The protein below binds the small molecule below.
Small molecule (SMILES): CC(=O)N[C@@H]1[C@@H](O)[C@H](O)[C@@H](CO)O[C@H]1O

Binding-site contacts:
Ligand atom C1 contacts residue GLU109 of chain 1.A at 4.2 Å.
Ligand atom C5 contacts residue PHE189 of chain 1.A at 4.0 Å (hydrophobic).
Ligand atom O5 contacts residue TYR116 of chain 1.A at 3.5 Å.
Ligand atom O7 contacts residue LEU207 of chain 1.B at 4.0 Å.
Ligand atom O3 contacts residue NAG1 of chain 1.K at 3.4 Å (h-bond).
Ligand atom O6 contacts residue TYR116 of chain 1.A at 3.4 Å (h-bond).
Ligand atom C5 contacts residue NAG1 of chain 1.K at 4.1 Å.
Ligand atom C6 contacts residue TYR116 of chain 1.A at 3.4 Å (hydrophobic).
Ligand atom O5 contacts residue GLU109 of chain 1.A at 3.6 Å.
Ligand atom N2 contacts residue ASN113 of chain 1.A at 3.2 Å (h-bond).
Ligand atom C5 contacts residue ASN113 of chain 1.A at 4.0 Å.
Ligand atom C3 contacts residue NAG1 of chain 1.K at 3.9 Å.
Ligand atom C2 contacts residue ASN113 of chain 1.A at 2.8 Å.
Ligand atom C3 contacts residue ASN113 of chain 1.A at 4.2 Å.
Ligand atom C7 contacts residue ASN113 of chain 1.A at 3.5 Å.
Ligand atom O4 contacts residue ARG185 of chain 1.A at 3.6 Å.
Ligand atom C1 contacts residue TYR116 of chain 1.A at 4.1 Å (hydrophobic).
Ligand atom O6 contacts residue NAG1 of chain 1.K at 3.7 Å.
Ligand atom C1 contacts residue SER115 of chain 1.A at 4.1 Å.
Ligand atom C1 contacts residue ASN113 of chain 1.A at 2.3 Å.
Ligand atom C8 contacts residue ASN113 of chain 1.A at 4.4 Å.
Ligand atom C4 contacts residue NAG1 of chain 1.K at 3.1 Å.
Ligand atom C3 contacts residue ARG185 of chain 1.A at 4.5 Å.
Ligand atom O5 contacts residue PHE189 of chain 1.A at 4.3 Å.
Ligand atom C2 contacts residue GLU109 of chain 1.A at 4.5 Å.
Ligand atom O3 contacts residue LEU207 of chain 1.B at 4.4 Å.
Ligand atom C6 contacts residue NAG1 of chain 1.K at 3.9 Å.
Ligand atom O4 contacts residue NAG1 of chain 1.K at 2.5 Å.
Ligand atom C6 contacts residue PHE189 of chain 1.A at 3.9 Å (hydrophobic).
Ligand atom O5 contacts residue ASN113 of chain 1.A at 2.7 Å (h-bond).
Ligand atom O7 contacts residue ASN113 of chain 1.A at 3.4 Å (h-bond).
Ligand atom C5 contacts residue TYR116 of chain 1.A at 4.1 Å (hydrophobic).

Sequence of chain 1.B:
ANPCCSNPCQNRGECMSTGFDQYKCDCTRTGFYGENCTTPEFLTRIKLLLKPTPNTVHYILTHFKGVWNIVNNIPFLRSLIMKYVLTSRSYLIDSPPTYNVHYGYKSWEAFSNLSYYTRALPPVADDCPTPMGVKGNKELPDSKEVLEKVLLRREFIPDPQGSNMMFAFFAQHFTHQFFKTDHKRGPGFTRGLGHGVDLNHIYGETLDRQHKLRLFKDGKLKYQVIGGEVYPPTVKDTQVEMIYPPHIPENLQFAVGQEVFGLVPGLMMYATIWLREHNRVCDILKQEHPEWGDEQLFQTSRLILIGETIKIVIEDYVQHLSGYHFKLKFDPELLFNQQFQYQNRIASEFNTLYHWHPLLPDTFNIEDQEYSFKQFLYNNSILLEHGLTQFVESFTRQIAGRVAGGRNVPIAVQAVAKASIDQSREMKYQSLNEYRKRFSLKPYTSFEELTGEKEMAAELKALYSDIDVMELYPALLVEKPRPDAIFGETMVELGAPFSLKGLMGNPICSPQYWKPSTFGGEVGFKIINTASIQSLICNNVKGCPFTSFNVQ

Sequence of chain 1.A:
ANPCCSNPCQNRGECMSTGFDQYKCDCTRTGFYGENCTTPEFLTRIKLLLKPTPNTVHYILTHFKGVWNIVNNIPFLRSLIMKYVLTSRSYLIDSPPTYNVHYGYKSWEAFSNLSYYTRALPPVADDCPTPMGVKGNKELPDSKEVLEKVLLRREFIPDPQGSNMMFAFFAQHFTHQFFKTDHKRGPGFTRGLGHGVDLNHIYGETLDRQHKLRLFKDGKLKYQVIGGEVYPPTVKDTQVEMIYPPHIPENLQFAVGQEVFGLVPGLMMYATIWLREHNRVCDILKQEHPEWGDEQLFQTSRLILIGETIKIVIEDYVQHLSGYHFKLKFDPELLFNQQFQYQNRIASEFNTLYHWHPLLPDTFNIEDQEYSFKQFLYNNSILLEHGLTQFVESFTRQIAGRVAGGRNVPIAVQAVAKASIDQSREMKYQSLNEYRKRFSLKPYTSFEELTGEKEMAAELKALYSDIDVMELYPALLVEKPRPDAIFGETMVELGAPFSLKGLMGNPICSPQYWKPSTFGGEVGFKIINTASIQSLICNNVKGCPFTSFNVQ